Binding-site contacts:
Ligand atom CA contacts residue TRP191 of chain 1.A at 3.5 Å (hydrophobic).
Ligand atom C8 contacts residue TRP191 of chain 1.A at 3.3 Å (hydrophobic).
Ligand atom CA contacts residue ASN105 of chain 1.A at 3.4 Å.
Ligand atom OH contacts residue GLN140 of chain 1.A at 2.7 Å (h-bond).
Ligand atom O contacts residue ARG147 of chain 1.A at 3.0 Å (salt-bridge).
Ligand atom CD2 contacts residue ASN105 of chain 1.A at 3.4 Å.
Ligand atom OE2 contacts residue GLY109 of chain 1.A at 2.8 Å (h-bond).
Ligand atom CB contacts residue ASN105 of chain 1.A at 3.4 Å.
Ligand atom C7 contacts residue ASN239 of chain 1.A at 3.1 Å.
Ligand atom CA contacts residue PHE108 of chain 1.A at 3.2 Å (hydrophobic).
Ligand atom N contacts residue PHE108 of chain 1.A at 3.5 Å.
Ligand atom CB contacts residue TRP191 of chain 1.A at 3.5 Å (hydrophobic).
Ligand atom O2 contacts residue TRP191 of chain 1.A at 3.5 Å.
Ligand atom O contacts residue ASN192 of chain 1.A at 3.3 Å (h-bond).
Ligand atom C contacts residue ASN105 of chain 1.A at 3.5 Å.
Ligand atom N contacts residue ASN192 of chain 1.A at 2.9 Å (h-bond).
Ligand atom O contacts residue ASN148 of chain 1.A at 2.7 Å (h-bond).
Ligand atom CA contacts residue ASN148 of chain 1.A at 3.1 Å.
Ligand atom O contacts residue THR104 of chain 1.A at 3.3 Å.
Ligand atom N contacts residue TRP151 of chain 1.A at 3.3 Å.
Ligand atom CE1 contacts residue GLN140 of chain 1.A at 3.1 Å.
Ligand atom N contacts residue ASN105 of chain 1.A at 2.7 Å (h-bond).
Ligand atom C6 contacts residue ASN239 of chain 1.A at 3.3 Å.
Ligand atom O contacts residue ARG147 of chain 1.A at 3.1 Å (salt-bridge).
Ligand atom OE1 contacts residue LYS184 of chain 1.A at 3.3 Å (salt-bridge).
Ligand atom OE1 contacts residue GLY109 of chain 1.A at 3.1 Å.
Ligand atom CB contacts residue ASN148 of chain 1.A at 3.2 Å.
Ligand atom O contacts residue PHE56 of chain 1.A at 3.4 Å.
Ligand atom CD contacts residue LYS114 of chain 1.A at 3.3 Å.
Ligand atom CB contacts residue SER188 of chain 1.A at 3.4 Å.
Ligand atom N contacts residue ASN148 of chain 1.A at 2.5 Å (h-bond).
Ligand atom CZ contacts residue GLN140 of chain 1.A at 3.3 Å.
Ligand atom O1 contacts residue TRP191 of chain 1.A at 3.4 Å.
Ligand atom CB contacts residue ASN192 of chain 1.A at 3.4 Å.
Ligand atom OE2 contacts residue LYS114 of chain 1.A at 2.4 Å (salt-bridge).
Ligand atom CD2 contacts residue PHE108 of chain 1.A at 3.5 Å (hydrophobic).
Ligand atom O contacts residue GLN140 of chain 1.A at 2.9 Å (h-bond).
Ligand atom CD contacts residue GLY109 of chain 1.A at 3.0 Å.
Ligand atom N contacts residue ASN192 of chain 1.A at 3.5 Å (h-bond).
Ligand atom C contacts residue ASN148 of chain 1.A at 3.2 Å.

This small molecule binds to this protein.
Small molecule (SMILES): CC(C)C[C@H](NC(=O)[C@H](CO)NC(=O)[C@H](CCC(=O)O)NC(=O)CNC(=O)[C@H](C)NC(=O)OCc1ccccc1)C(=O)N[C@@H](Cc1ccc(O)cc1)C(=O)N[C@@H](CCC(=O)O)C(N)=O

Sequence of chain 1.A:
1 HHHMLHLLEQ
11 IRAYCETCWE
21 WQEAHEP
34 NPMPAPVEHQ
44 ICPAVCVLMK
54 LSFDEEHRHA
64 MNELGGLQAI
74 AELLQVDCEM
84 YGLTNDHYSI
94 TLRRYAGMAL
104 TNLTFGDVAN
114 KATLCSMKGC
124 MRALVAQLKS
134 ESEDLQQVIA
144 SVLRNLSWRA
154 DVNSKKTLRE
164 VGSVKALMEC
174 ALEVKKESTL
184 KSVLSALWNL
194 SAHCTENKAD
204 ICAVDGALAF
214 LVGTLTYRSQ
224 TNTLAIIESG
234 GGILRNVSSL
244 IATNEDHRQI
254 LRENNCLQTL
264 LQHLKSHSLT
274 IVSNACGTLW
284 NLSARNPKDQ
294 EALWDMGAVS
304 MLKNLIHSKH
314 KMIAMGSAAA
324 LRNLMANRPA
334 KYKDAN